Binding-site contacts:
Ligand atom C2 contacts residue ASN407 of chain 1.B at 2.5 Å.
Ligand atom C7 contacts residue ARG408 of chain 1.B at 3.9 Å.
Ligand atom O5 contacts residue ASN407 of chain 1.B at 2.4 Å (h-bond).
Ligand atom C2 contacts residue ARG408 of chain 1.B at 4.2 Å.
Ligand atom C1 contacts residue ARG408 of chain 1.B at 4.2 Å.
Ligand atom C1 contacts residue SER409 of chain 1.B at 4.4 Å.
Ligand atom C3 contacts residue ASN407 of chain 1.B at 3.8 Å.
Ligand atom C8 contacts residue ARG408 of chain 1.B at 3.4 Å.
Ligand atom N2 contacts residue ASN407 of chain 1.B at 2.9 Å (h-bond).
Ligand atom C4 contacts residue ASN407 of chain 1.B at 4.2 Å.
Ligand atom C3 contacts residue ARG408 of chain 1.B at 4.4 Å.
Ligand atom C5 contacts residue ASN407 of chain 1.B at 3.6 Å.
Ligand atom C1 contacts residue ASN407 of chain 1.B at 1.4 Å.
Ligand atom C7 contacts residue ASN407 of chain 1.B at 4.1 Å.
Ligand atom N2 contacts residue ARG408 of chain 1.B at 3.3 Å (salt-bridge).

Sequence of chain 1.B:
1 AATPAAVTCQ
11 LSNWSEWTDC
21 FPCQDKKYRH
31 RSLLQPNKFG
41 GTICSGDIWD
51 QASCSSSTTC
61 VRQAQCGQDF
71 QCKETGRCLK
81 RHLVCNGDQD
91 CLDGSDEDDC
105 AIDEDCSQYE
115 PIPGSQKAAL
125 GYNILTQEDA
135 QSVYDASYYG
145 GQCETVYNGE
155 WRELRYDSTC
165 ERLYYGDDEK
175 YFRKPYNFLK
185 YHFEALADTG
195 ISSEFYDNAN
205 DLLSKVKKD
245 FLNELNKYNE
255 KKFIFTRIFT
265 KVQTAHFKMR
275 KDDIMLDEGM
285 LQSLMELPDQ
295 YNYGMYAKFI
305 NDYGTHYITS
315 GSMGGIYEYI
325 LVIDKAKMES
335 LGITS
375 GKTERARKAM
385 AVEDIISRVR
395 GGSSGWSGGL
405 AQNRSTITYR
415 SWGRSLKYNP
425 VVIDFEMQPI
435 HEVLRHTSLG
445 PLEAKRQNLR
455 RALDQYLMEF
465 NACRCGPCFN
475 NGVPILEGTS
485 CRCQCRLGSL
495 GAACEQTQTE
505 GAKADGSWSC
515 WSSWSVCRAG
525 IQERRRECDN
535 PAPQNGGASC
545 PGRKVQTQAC

This protein binds this small molecule.
Small molecule (SMILES): CC(=O)N[C@H]1[C@H](O[C@H]2[C@H](O)[C@@H](NC(C)=O)CO[C@@H]2CO)O[C@H](CO)[C@@H](O)[C@@H]1O